Sequence of chain 1.A:
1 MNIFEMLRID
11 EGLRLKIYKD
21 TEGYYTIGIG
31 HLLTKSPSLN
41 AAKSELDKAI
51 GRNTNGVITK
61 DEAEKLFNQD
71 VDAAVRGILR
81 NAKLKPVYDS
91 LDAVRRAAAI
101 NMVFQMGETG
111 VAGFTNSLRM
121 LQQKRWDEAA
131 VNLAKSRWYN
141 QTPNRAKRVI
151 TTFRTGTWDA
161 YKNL

This protein binds this small molecule.
Small molecule (SMILES): Fc1c(Cl)c(F)c(Cl)c(F)c1Cl

Binding-site contacts:
Ligand atom C3 contacts residue VAL87 of chain 1.A at 4.2 Å (hydrophobic).
Ligand atom F3 contacts residue TYR88 of chain 1.A at 3.2 Å.
Ligand atom C5 contacts residue PHE153 of chain 1.A at 3.9 Å (hydrophobic).
Ligand atom F3 contacts residue VAL87 of chain 1.A at 3.6 Å.
Ligand atom F3 contacts residue LEU84 of chain 1.A at 4.1 Å.
Ligand atom C4 contacts residue VAL87 of chain 1.A at 4.2 Å (hydrophobic).
Ligand atom F5 contacts residue LEU118 of chain 1.A at 3.9 Å.
Ligand atom CL4 contacts residue LEU121 of chain 1.A at 3.1 Å.
Ligand atom C1 contacts residue LEU84 of chain 1.A at 3.7 Å (hydrophobic).
Ligand atom C6 contacts residue LEU118 of chain 1.A at 3.7 Å (hydrophobic).
Ligand atom CL4 contacts residue PHE153 of chain 1.A at 3.4 Å.
Ligand atom CL6 contacts residue MET102 of chain 1.A at 3.3 Å.
Ligand atom C1 contacts residue ALA99 of chain 1.A at 4.1 Å (hydrophobic).
Ligand atom CL2 contacts residue LEU84 of chain 1.A at 3.4 Å.
Ligand atom CL2 contacts residue TYR88 of chain 1.A at 3.9 Å.
Ligand atom F5 contacts residue PHE153 of chain 1.A at 3.3 Å.
Ligand atom C2 contacts residue ALA99 of chain 1.A at 3.6 Å (hydrophobic).
Ligand atom F1 contacts residue LEU84 of chain 1.A at 3.2 Å.
Ligand atom F3 contacts residue LEU91 of chain 1.A at 3.6 Å.
Ligand atom C2 contacts residue LEU118 of chain 1.A at 4.2 Å (hydrophobic).
Ligand atom F3 contacts residue ALA99 of chain 1.A at 3.6 Å.
Ligand atom CL4 contacts residue VAL87 of chain 1.A at 3.5 Å.
Ligand atom F1 contacts residue VAL103 of chain 1.A at 3.3 Å.
Ligand atom C3 contacts residue LEU118 of chain 1.A at 4.0 Å (hydrophobic).
Ligand atom F5 contacts residue LEU121 of chain 1.A at 3.4 Å.
Ligand atom C4 contacts residue ALA99 of chain 1.A at 3.6 Å (hydrophobic).
Ligand atom C2 contacts residue LEU84 of chain 1.A at 4.0 Å (hydrophobic).
Ligand atom CL4 contacts residue LEU91 of chain 1.A at 3.4 Å.
Ligand atom CL6 contacts residue VAL111 of chain 1.A at 3.0 Å.
Ligand atom C4 contacts residue LEU118 of chain 1.A at 3.7 Å (hydrophobic).
Ligand atom C1 contacts residue LEU118 of chain 1.A at 4.0 Å (hydrophobic).
Ligand atom C3 contacts residue ALA99 of chain 1.A at 3.3 Å (hydrophobic).
Ligand atom CL2 contacts residue ILE78 of chain 1.A at 3.2 Å.
Ligand atom C5 contacts residue LEU118 of chain 1.A at 3.5 Å (hydrophobic).
Ligand atom F5 contacts residue MET102 of chain 1.A at 3.6 Å.
Ligand atom C4 contacts residue LEU121 of chain 1.A at 4.2 Å (hydrophobic).
Ligand atom C5 contacts residue LEU121 of chain 1.A at 4.2 Å (hydrophobic).
Ligand atom C5 contacts residue ALA99 of chain 1.A at 4.1 Å (hydrophobic).
Ligand atom C4 contacts residue PHE153 of chain 1.A at 4.0 Å (hydrophobic).
Ligand atom F1 contacts residue VAL111 of chain 1.A at 4.2 Å.